Sequence of chain 1.A:
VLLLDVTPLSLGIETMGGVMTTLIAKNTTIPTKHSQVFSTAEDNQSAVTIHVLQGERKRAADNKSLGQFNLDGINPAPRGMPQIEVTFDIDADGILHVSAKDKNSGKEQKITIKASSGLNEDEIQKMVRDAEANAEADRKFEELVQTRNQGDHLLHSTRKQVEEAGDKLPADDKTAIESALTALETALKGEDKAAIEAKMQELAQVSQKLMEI

The protein below binds the small molecule below.
Small molecule (SMILES): CC(C)C[C@H](NC(=O)[C@H](CCCN=C(N)N)NC(=O)[C@@H]1CCCN1C(=O)[C@H](CCCN=C(N)N)NC(=O)[C@@H](N)CCCN=C(N)N)C(=O)N1CCC[C@H]1C(=O)N[C@@H](CCCN=C(N)N)C(=O)N1CCC[C@H]1C(=O)N[C@H](C=O)CCCN=C(N)N

Binding-site contacts:
Ligand atom O contacts residue MET16 of chain 1.A at 2.9 Å (h-bond).
Ligand atom NH1 contacts residue ARG79 of chain 1.A at 3.7 Å.
Ligand atom CA contacts residue GLN45 of chain 1.A at 3.4 Å.
Ligand atom CD2 contacts residue ILE13 of chain 1.A at 3.5 Å (hydrophobic).
Ligand atom O contacts residue PHE38 of chain 1.A at 3.3 Å.
Ligand atom NH1 contacts residue SO41 of chain 1.E at 3.1 Å (h-bond).
Ligand atom CD contacts residue GLN36 of chain 1.A at 3.5 Å.
Ligand atom CD contacts residue THR40 of chain 1.A at 3.3 Å.
Ligand atom CB contacts residue GLN45 of chain 1.A at 3.6 Å.
Ligand atom O contacts residue GLN45 of chain 1.A at 3.2 Å (h-bond).
Ligand atom CG contacts residue ASN70 of chain 1.A at 3.4 Å.
Ligand atom O contacts residue THR49 of chain 1.A at 3.1 Å (h-bond).
Ligand atom O contacts residue VAL48 of chain 1.A at 3.4 Å.
Ligand atom CG contacts residue THR49 of chain 1.A at 3.4 Å.
Ligand atom O contacts residue GLN45 of chain 1.A at 3.4 Å (h-bond).
Ligand atom CA contacts residue ALA47 of chain 1.A at 3.5 Å (hydrophobic).
Ligand atom O contacts residue THR15 of chain 1.A at 3.2 Å.
Ligand atom NE contacts residue GLU42 of chain 1.A at 3.5 Å (salt-bridge).
Ligand atom CZ contacts residue SO41 of chain 1.E at 3.7 Å.
Ligand atom N contacts residue THR49 of chain 1.A at 3.3 Å (h-bond).
Ligand atom NH2 contacts residue SO41 of chain 1.E at 2.9 Å (h-bond).
Ligand atom CZ contacts residue GLU42 of chain 1.A at 3.5 Å.
Ligand atom C contacts residue GLN45 of chain 1.A at 3.3 Å.
Ligand atom N contacts residue SER39 of chain 1.A at 2.8 Å (h-bond).
Ligand atom CB contacts residue THR49 of chain 1.A at 3.3 Å.
Ligand atom CD contacts residue VAL37 of chain 1.A at 3.7 Å (hydrophobic).
Ligand atom CG contacts residue VAL37 of chain 1.A at 3.3 Å (hydrophobic).
Ligand atom O contacts residue ALA41 of chain 1.A at 3.1 Å (h-bond).
Ligand atom CB contacts residue ASN70 of chain 1.A at 3.4 Å.
Ligand atom CA contacts residue SER39 of chain 1.A at 3.3 Å.
Ligand atom O contacts residue SER39 of chain 1.A at 3.0 Å (h-bond).
Ligand atom CD contacts residue GLU42 of chain 1.A at 3.4 Å.
Ligand atom CD1 contacts residue PHE38 of chain 1.A at 3.7 Å (hydrophobic).
Ligand atom CG contacts residue GLN36 of chain 1.A at 3.3 Å.
Ligand atom CA contacts residue THR49 of chain 1.A at 2.9 Å.
Ligand atom CG contacts residue THR40 of chain 1.A at 3.5 Å.
Ligand atom N contacts residue GLN45 of chain 1.A at 3.2 Å (h-bond).
Ligand atom NH1 contacts residue GLU42 of chain 1.A at 3.0 Å (salt-bridge).
Ligand atom C contacts residue SER39 of chain 1.A at 3.5 Å.
Ligand atom CD contacts residue ALA47 of chain 1.A at 3.5 Å (hydrophobic).